Sequence of chain 1.A:
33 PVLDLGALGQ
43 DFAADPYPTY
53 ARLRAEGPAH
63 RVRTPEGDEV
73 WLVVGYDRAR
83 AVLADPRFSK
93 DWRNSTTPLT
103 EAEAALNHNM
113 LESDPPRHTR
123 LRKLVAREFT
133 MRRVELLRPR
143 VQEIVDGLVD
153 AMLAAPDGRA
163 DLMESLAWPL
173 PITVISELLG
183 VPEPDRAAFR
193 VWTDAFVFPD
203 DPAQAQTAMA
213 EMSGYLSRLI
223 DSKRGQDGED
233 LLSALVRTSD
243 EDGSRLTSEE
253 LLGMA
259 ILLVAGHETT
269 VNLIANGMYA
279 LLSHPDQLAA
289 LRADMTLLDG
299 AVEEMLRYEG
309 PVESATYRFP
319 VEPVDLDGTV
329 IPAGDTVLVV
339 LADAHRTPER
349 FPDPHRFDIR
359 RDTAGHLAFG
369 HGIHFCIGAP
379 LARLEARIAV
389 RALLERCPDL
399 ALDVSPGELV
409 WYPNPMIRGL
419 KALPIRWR

This protein binds this small molecule.
Small molecule (SMILES): CC[C@H]1OC(=O)[C@H](C)[C@@H](O)[C@@H](C)C[C@@H](C)C(=O)/C=C/[C@H]1C

Binding-site contacts:
Ligand atom CAK contacts residue LEU113 of chain 1.A at 3.9 Å (hydrophobic).
Ligand atom OAF contacts residue VAL199 of chain 1.A at 3.3 Å.
Ligand atom CAA contacts residue ALA263 of chain 1.A at 3.2 Å (hydrophobic).
Ligand atom CAB contacts residue VAL310 of chain 1.A at 3.6 Å (hydrophobic).
Ligand atom CAC contacts residue ASN412 of chain 1.A at 3.8 Å.
Ligand atom CAB contacts residue THR314 of chain 1.A at 4.3 Å.
Ligand atom CAE contacts residue THR314 of chain 1.A at 4.0 Å.
Ligand atom CAC contacts residue VAL199 of chain 1.A at 3.9 Å (hydrophobic).
Ligand atom CAU contacts residue ALA263 of chain 1.A at 4.0 Å (hydrophobic).
Ligand atom CAS contacts residue 4AF258 of chain 1.A at 4.3 Å.
Ligand atom CAD contacts residue PHE198 of chain 1.A at 3.7 Å (hydrophobic).
Ligand atom CAS contacts residue THR314 of chain 1.A at 4.0 Å.
Ligand atom OAF contacts residue ILE415 of chain 1.A at 4.0 Å.
Ligand atom CAD contacts residue VAL262 of chain 1.A at 3.6 Å (hydrophobic).
Ligand atom OAM contacts residue THR314 of chain 1.A at 3.4 Å.
Ligand atom CAA contacts residue THR267 of chain 1.A at 4.1 Å.
Ligand atom CAO contacts residue THR314 of chain 1.A at 4.0 Å.
Ligand atom CAJ contacts residue ILE415 of chain 1.A at 3.6 Å (hydrophobic).
Ligand atom CAD contacts residue 4AF258 of chain 1.A at 3.6 Å.
Ligand atom OAG contacts residue ILE259 of chain 1.A at 4.2 Å.
Ligand atom CAU contacts residue THR314 of chain 1.A at 4.2 Å.
Ligand atom CAQ contacts residue VAL199 of chain 1.A at 4.0 Å (hydrophobic).
Ligand atom CAB contacts residue THR267 of chain 1.A at 4.2 Å.
Ligand atom CAP contacts residue THR267 of chain 1.A at 3.7 Å.
Ligand atom CAE contacts residue LEU113 of chain 1.A at 4.3 Å (hydrophobic).
Ligand atom CAC contacts residue PHE198 of chain 1.A at 4.0 Å (hydrophobic).
Ligand atom CAN contacts residue VAL199 of chain 1.A at 3.8 Å (hydrophobic).
Ligand atom CAK contacts residue THR314 of chain 1.A at 3.9 Å.
Ligand atom OAH contacts residue 4AF258 of chain 1.A at 3.0 Å (h-bond).
Ligand atom CAP contacts residue ILE415 of chain 1.A at 4.2 Å (hydrophobic).
Ligand atom CAR contacts residue VAL262 of chain 1.A at 4.1 Å (hydrophobic).
Ligand atom OAF contacts residue GLU266 of chain 1.A at 3.6 Å.
Ligand atom CAA contacts residue HEM1 of chain 1.C at 3.3 Å.
Ligand atom CAI contacts residue ILE415 of chain 1.A at 3.4 Å (hydrophobic).
Ligand atom OAG contacts residue VAL262 of chain 1.A at 4.2 Å.
Ligand atom CAE contacts residue 4AF258 of chain 1.A at 4.0 Å.
Ligand atom OAG contacts residue ALA263 of chain 1.A at 3.6 Å.
Ligand atom CAT contacts residue 4AF258 of chain 1.A at 3.3 Å.
Ligand atom CAK contacts residue ALA263 of chain 1.A at 4.2 Å (hydrophobic).
Ligand atom CAN contacts residue ILE415 of chain 1.A at 3.9 Å (hydrophobic).